Binding-site contacts:
Ligand atom N1 contacts residue NPO1 of chain 1.D at 4.1 Å.
Ligand atom C4 contacts residue LYS106 of chain 1.A at 3.5 Å.
Ligand atom C3 contacts residue NPO1 of chain 1.D at 4.1 Å.
Ligand atom C1 contacts residue MET248 of chain 1.A at 4.3 Å (hydrophobic).
Ligand atom N1 contacts residue HIS149 of chain 1.A at 3.9 Å.
Ligand atom C1 contacts residue PHE81 of chain 1.A at 4.2 Å (hydrophobic).
Ligand atom C2 contacts residue MET248 of chain 1.A at 3.6 Å (hydrophobic).
Ligand atom O3 contacts residue NPO1 of chain 1.D at 3.3 Å.
Ligand atom C4 contacts residue PHE142 of chain 1.A at 4.0 Å (hydrophobic).
Ligand atom C3 contacts residue LYS106 of chain 1.A at 3.5 Å.
Ligand atom C2 contacts residue PHE142 of chain 1.A at 3.7 Å (hydrophobic).
Ligand atom O2 contacts residue HIS149 of chain 1.A at 3.2 Å.
Ligand atom C5 contacts residue PHE142 of chain 1.A at 3.6 Å (hydrophobic).
Ligand atom C5 contacts residue PHE81 of chain 1.A at 3.6 Å (hydrophobic).
Ligand atom C2 contacts residue PHE81 of chain 1.A at 4.1 Å (hydrophobic).
Ligand atom C6 contacts residue PHE81 of chain 1.A at 3.9 Å (hydrophobic).
Ligand atom OH contacts residue HIS108 of chain 1.A at 2.6 Å (h-bond).
Ligand atom OH contacts residue PHE81 of chain 1.A at 4.0 Å.
Ligand atom N1 contacts residue ALA146 of chain 1.A at 4.3 Å.
Ligand atom C4 contacts residue PHE81 of chain 1.A at 3.5 Å (hydrophobic).
Ligand atom O3 contacts residue ALA146 of chain 1.A at 4.2 Å.
Ligand atom O3 contacts residue MET248 of chain 1.A at 3.6 Å.
Ligand atom C3 contacts residue PHE142 of chain 1.A at 3.9 Å (hydrophobic).
Ligand atom C2 contacts residue NPO1 of chain 1.D at 3.6 Å.
Ligand atom N1 contacts residue MET248 of chain 1.A at 4.3 Å.
Ligand atom O2 contacts residue ALA146 of chain 1.A at 4.3 Å.
Ligand atom C3 contacts residue PHE81 of chain 1.A at 3.7 Å (hydrophobic).
Ligand atom N1 contacts residue PHE21 of chain 1.A at 4.4 Å.
Ligand atom O2 contacts residue ILE148 of chain 1.A at 3.8 Å.
Ligand atom C1 contacts residue NPO1 of chain 1.D at 4.3 Å.
Ligand atom O2 contacts residue PHE21 of chain 1.A at 3.4 Å.
Ligand atom C6 contacts residue PHE21 of chain 1.A at 4.2 Å (hydrophobic).
Ligand atom C4 contacts residue HIS108 of chain 1.A at 3.5 Å.
Ligand atom C5 contacts residue HIS108 of chain 1.A at 3.8 Å.
Ligand atom C1 contacts residue HIS149 of chain 1.A at 4.2 Å.
Ligand atom N1 contacts residue PHE142 of chain 1.A at 4.2 Å.
Ligand atom C1 contacts residue PHE142 of chain 1.A at 3.6 Å (hydrophobic).
Ligand atom OH contacts residue LYS106 of chain 1.A at 2.8 Å (salt-bridge).
Ligand atom C6 contacts residue PHE142 of chain 1.A at 3.5 Å (hydrophobic).
Ligand atom C6 contacts residue HIS149 of chain 1.A at 3.8 Å.

Sequence of chain 1.A:
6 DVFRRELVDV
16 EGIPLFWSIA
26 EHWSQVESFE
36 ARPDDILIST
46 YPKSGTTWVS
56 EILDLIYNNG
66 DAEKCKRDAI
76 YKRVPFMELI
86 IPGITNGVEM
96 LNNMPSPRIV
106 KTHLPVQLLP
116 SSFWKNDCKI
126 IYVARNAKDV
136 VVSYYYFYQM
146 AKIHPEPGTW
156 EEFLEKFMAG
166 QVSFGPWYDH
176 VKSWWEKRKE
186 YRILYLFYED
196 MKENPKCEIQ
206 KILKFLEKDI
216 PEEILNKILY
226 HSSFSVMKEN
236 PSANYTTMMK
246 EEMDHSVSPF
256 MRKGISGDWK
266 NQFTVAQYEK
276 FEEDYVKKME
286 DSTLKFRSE

A small-molecule ligand and the protein it binds are described below.
Small molecule (SMILES): O=[N+]([O-])c1ccc(O)cc1